Binding-site contacts:
Ligand atom C1 contacts residue MG1 of chain 1.I at 3.5 Å.
Ligand atom F contacts residue GLN218 of chain 1.A at 3.6 Å.
Ligand atom O1 contacts residue ASP188 of chain 1.A at 2.9 Å (salt-bridge).
Ligand atom C16 contacts residue GLU224 of chain 1.A at 3.9 Å.
Ligand atom O2 contacts residue GLU224 of chain 1.A at 3.2 Å (salt-bridge).
Ligand atom O2 contacts residue ASP188 of chain 1.A at 3.3 Å (salt-bridge).
Ligand atom C13 contacts residue GOL1 of chain 1.L at 3.7 Å.
Ligand atom O3 contacts residue MG1 of chain 1.I at 2.0 Å.
Ligand atom C21 contacts residue PRO217 of chain 1.A at 3.9 Å (hydrophobic).
Ligand atom C25 contacts residue PRO217 of chain 1.A at 3.5 Å (hydrophobic).
Ligand atom C2 contacts residue ASP188 of chain 1.A at 3.8 Å.
Ligand atom C2 contacts residue GOL1 of chain 1.L at 3.2 Å.
Ligand atom O2 contacts residue MG1 of chain 1.I at 2.1 Å.
Ligand atom C17 contacts residue PRO217 of chain 1.A at 3.7 Å (hydrophobic).
Ligand atom C16 contacts residue MG1 of chain 1.I at 3.0 Å.
Ligand atom N2 contacts residue GOL1 of chain 1.L at 3.8 Å.
Ligand atom C8 contacts residue GLY190 of chain 1.A at 3.5 Å.
Ligand atom O1 contacts residue GOL1 of chain 1.L at 3.0 Å (h-bond).
Ligand atom CL contacts residue GLU224 of chain 1.A at 3.5 Å.
Ligand atom O3 contacts residue GLU224 of chain 1.A at 2.7 Å (salt-bridge).
Ligand atom C3 contacts residue MG1 of chain 1.H at 2.7 Å.
Ligand atom C10 contacts residue GOL1 of chain 1.L at 3.7 Å.
Ligand atom C24 contacts residue PRO217 of chain 1.A at 3.5 Å (hydrophobic).
Ligand atom CL contacts residue GLN218 of chain 1.A at 3.7 Å.
Ligand atom C2 contacts residue MG1 of chain 1.I at 3.2 Å.
Ligand atom C1 contacts residue GOL1 of chain 1.L at 3.8 Å.
Ligand atom C3 contacts residue GOL1 of chain 1.L at 3.0 Å.
Ligand atom C20 contacts residue PRO217 of chain 1.A at 3.7 Å (hydrophobic).
Ligand atom C12 contacts residue GOL1 of chain 1.L at 3.6 Å.
Ligand atom O2 contacts residue GOL1 of chain 1.L at 3.5 Å (h-bond).
Ligand atom N contacts residue GOL1 of chain 1.L at 3.6 Å (h-bond).
Ligand atom O1 contacts residue MG1 of chain 1.H at 1.9 Å.
Ligand atom C11 contacts residue GOL1 of chain 1.L at 3.4 Å.
Ligand atom C15 contacts residue GOL1 of chain 1.L at 3.6 Å.
Ligand atom O2 contacts residue ASP131 of chain 1.A at 3.2 Å (salt-bridge).
Ligand atom C2 contacts residue MG1 of chain 1.H at 3.0 Å.
Ligand atom C3 contacts residue ASP188 of chain 1.A at 3.5 Å.
Ligand atom O2 contacts residue MG1 of chain 1.H at 2.3 Å.
Ligand atom C23 contacts residue PRO217 of chain 1.A at 3.7 Å (hydrophobic).
Ligand atom CL contacts residue PRO217 of chain 1.A at 3.5 Å.

This small molecule binds to this protein.
Small molecule (SMILES): N#Cc1cccc2c1[C@]1(CC2)NC(=O)c2c3c(c(O)c(=O)n21)C(=O)N(Cc1ccc(F)c(Cl)c1)CC3

Sequence of chain 1.A:
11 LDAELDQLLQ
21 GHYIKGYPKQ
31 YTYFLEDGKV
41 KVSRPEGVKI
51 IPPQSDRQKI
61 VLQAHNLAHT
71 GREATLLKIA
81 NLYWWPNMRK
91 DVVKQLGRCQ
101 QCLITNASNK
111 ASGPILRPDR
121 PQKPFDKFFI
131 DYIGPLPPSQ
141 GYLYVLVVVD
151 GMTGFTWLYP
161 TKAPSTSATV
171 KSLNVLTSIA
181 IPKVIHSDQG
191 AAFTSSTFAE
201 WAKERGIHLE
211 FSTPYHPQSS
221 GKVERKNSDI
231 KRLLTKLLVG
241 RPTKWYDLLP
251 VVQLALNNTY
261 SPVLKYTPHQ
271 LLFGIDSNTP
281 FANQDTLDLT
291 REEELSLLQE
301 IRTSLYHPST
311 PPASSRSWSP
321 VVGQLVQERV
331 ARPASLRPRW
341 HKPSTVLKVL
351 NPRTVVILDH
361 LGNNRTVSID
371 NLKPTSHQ